Sequence of chain 3.A:
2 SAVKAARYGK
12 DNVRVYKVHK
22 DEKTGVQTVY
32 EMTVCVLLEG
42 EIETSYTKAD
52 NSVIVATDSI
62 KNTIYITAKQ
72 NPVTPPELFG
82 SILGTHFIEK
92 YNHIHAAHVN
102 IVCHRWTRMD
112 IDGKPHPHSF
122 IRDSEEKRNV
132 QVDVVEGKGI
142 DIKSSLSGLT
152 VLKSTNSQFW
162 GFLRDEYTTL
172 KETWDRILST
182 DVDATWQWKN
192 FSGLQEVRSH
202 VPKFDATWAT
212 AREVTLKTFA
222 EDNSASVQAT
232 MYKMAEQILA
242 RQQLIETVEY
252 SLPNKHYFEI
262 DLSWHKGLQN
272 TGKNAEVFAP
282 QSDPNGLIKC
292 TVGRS

Binding-site contacts:
Ligand atom O2 contacts residue PHE160 of chain 3.A at 3.9 Å.
Ligand atom O2 contacts residue ASN255 of chain 3.A at 4.1 Å.
Ligand atom N8 contacts residue PHE160 of chain 3.A at 3.7 Å.
Ligand atom C4 contacts residue PHE160 of chain 3.A at 3.4 Å (hydrophobic).
Ligand atom O6 contacts residue GLN229 of chain 3.A at 2.9 Å (h-bond).
Ligand atom O2 contacts residue ARG177 of chain 3.A at 2.8 Å (salt-bridge).
Ligand atom C2 contacts residue ASN255 of chain 3.A at 3.9 Å.
Ligand atom C2 contacts residue ARG177 of chain 3.A at 3.6 Å.
Ligand atom C4 contacts residue ARG177 of chain 3.A at 3.7 Å.
Ligand atom N8 contacts residue ALA57 of chain 4.A at 3.7 Å.
Ligand atom N7 contacts residue PHE160 of chain 3.A at 3.7 Å.
Ligand atom C5 contacts residue THR58 of chain 4.A at 4.0 Å.
Ligand atom N9 contacts residue ARG177 of chain 3.A at 4.0 Å.
Ligand atom O2 contacts residue SER227 of chain 3.A at 3.6 Å.
Ligand atom C6 contacts residue PHE160 of chain 3.A at 3.5 Å (hydrophobic).
Ligand atom N3 contacts residue PHE160 of chain 3.A at 3.7 Å.
Ligand atom C2 contacts residue PHE160 of chain 3.A at 3.6 Å (hydrophobic).
Ligand atom N9 contacts residue PHE160 of chain 3.A at 3.5 Å.
Ligand atom O6 contacts residue THR58 of chain 4.A at 3.9 Å.
Ligand atom O2 contacts residue GLN229 of chain 3.A at 3.8 Å.
Ligand atom N3 contacts residue ARG177 of chain 3.A at 3.0 Å (salt-bridge).
Ligand atom C6 contacts residue GLN229 of chain 3.A at 3.7 Å.
Ligand atom N1 contacts residue PHE160 of chain 3.A at 3.6 Å.
Ligand atom N9 contacts residue LEU171 of chain 3.A at 4.0 Å.
Ligand atom O2 contacts residue VAL228 of chain 3.A at 2.9 Å (h-bond).
Ligand atom O6 contacts residue TYR9 of chain 4.A at 3.9 Å.
Ligand atom C2 contacts residue GLN229 of chain 3.A at 3.9 Å.
Ligand atom N8 contacts residue ASP59 of chain 4.A at 3.9 Å.
Ligand atom N7 contacts residue THR58 of chain 4.A at 2.8 Å (h-bond).
Ligand atom O6 contacts residue ILE55 of chain 4.A at 3.5 Å.
Ligand atom C5 contacts residue PHE160 of chain 3.A at 3.4 Å (hydrophobic).
Ligand atom N8 contacts residue THR58 of chain 4.A at 3.2 Å (h-bond).
Ligand atom N3 contacts residue ASN255 of chain 3.A at 3.3 Å (h-bond).
Ligand atom O6 contacts residue PHE160 of chain 3.A at 4.0 Å.
Ligand atom C2 contacts residue VAL228 of chain 3.A at 4.0 Å (hydrophobic).
Ligand atom C4 contacts residue ASN255 of chain 3.A at 3.8 Å.
Ligand atom N9 contacts residue THR58 of chain 4.A at 4.0 Å.
Ligand atom N1 contacts residue GLN229 of chain 3.A at 3.0 Å (h-bond).
Ligand atom N8 contacts residue LEU171 of chain 3.A at 3.8 Å.
Ligand atom N7 contacts residue ALA57 of chain 4.A at 3.5 Å.

A small-molecule ligand and the protein it binds are described below.
Small molecule (SMILES): O=c1[nH]c(=O)c2nn[nH]c2[nH]1

Sequence of chain 4.A:
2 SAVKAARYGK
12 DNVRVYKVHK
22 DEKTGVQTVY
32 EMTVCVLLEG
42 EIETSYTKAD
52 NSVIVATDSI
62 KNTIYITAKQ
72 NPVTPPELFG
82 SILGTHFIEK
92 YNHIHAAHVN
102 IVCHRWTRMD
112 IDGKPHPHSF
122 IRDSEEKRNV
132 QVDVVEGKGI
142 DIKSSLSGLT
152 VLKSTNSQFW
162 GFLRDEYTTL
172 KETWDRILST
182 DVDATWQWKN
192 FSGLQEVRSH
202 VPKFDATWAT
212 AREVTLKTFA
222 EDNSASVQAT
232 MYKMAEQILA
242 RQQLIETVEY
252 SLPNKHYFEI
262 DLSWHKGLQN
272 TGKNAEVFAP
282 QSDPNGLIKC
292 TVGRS